The small molecule below binds the protein below.
Small molecule (SMILES): CC(=O)N[C@@H]1[C@@H](O)[C@H](O)[C@@H](CO)O[C@H]1O

Binding-site contacts:
Ligand atom C8 contacts residue LYS122 of chain 1.A at 4.4 Å.
Ligand atom C4 contacts residue ASN126 of chain 1.A at 4.2 Å.
Ligand atom C7 contacts residue ASN126 of chain 1.A at 3.8 Å.
Ligand atom O5 contacts residue ASN126 of chain 1.A at 2.4 Å (h-bond).
Ligand atom C3 contacts residue ASN126 of chain 1.A at 3.8 Å.
Ligand atom C8 contacts residue ASN126 of chain 1.A at 4.1 Å.
Ligand atom N2 contacts residue ASN126 of chain 1.A at 2.9 Å (h-bond).
Ligand atom O7 contacts residue ASN126 of chain 1.A at 4.4 Å.
Ligand atom C5 contacts residue ASN126 of chain 1.A at 3.7 Å.
Ligand atom C1 contacts residue ASN126 of chain 1.A at 1.4 Å.
Ligand atom O7 contacts residue TYR127 of chain 1.A at 4.4 Å.
Ligand atom C8 contacts residue GLU123 of chain 1.A at 3.2 Å.
Ligand atom C2 contacts residue ASN126 of chain 1.A at 2.5 Å.

Sequence of chain 1.A:
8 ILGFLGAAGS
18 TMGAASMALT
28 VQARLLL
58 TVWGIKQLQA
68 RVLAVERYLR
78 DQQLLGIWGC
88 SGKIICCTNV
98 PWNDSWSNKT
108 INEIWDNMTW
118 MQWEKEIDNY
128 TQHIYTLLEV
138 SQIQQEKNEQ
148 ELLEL